This protein binds this small molecule.
Small molecule (SMILES): CCCCCCCCCCCC[N+](C)(C)CCCS(=O)(=O)O

Binding-site contacts:
Ligand atom O3S contacts residue PHE223 of chain 45.A at 3.9 Å.
Ligand atom C1 contacts residue TRP374 of chain 45.A at 3.6 Å (hydrophobic).
Ligand atom O1S contacts residue PHE223 of chain 45.A at 4.5 Å.
Ligand atom C12 contacts residue C151 of chain 45.D at 3.4 Å.
Ligand atom C16 contacts residue ASP229 of chain 45.A at 4.3 Å.
Ligand atom C11 contacts residue C151 of chain 45.D at 3.5 Å.
Ligand atom C13 contacts residue C151 of chain 45.D at 4.5 Å.
Ligand atom S1 contacts residue LYS215 of chain 45.A at 4.1 Å.
Ligand atom C2 contacts residue TRP374 of chain 45.A at 4.1 Å (hydrophobic).
Ligand atom C6 contacts residue C151 of chain 45.D at 4.2 Å.
Ligand atom O3S contacts residue GLY222 of chain 45.A at 2.9 Å (h-bond).
Ligand atom O2S contacts residue ARG224 of chain 45.A at 4.5 Å.
Ligand atom C9 contacts residue C151 of chain 45.D at 3.4 Å.
Ligand atom C7 contacts residue C151 of chain 45.D at 3.4 Å.
Ligand atom O1S contacts residue LYS215 of chain 45.A at 2.7 Å (salt-bridge).
Ligand atom C8 contacts residue C151 of chain 45.D at 3.7 Å.
Ligand atom O1S contacts residue GLY222 of chain 45.A at 2.3 Å (h-bond).
Ligand atom C3 contacts residue TRP374 of chain 45.A at 4.3 Å (hydrophobic).
Ligand atom C5 contacts residue C151 of chain 45.D at 4.0 Å.
Ligand atom O3S contacts residue ARG224 of chain 45.A at 2.9 Å (salt-bridge).
Ligand atom O1S contacts residue TRP374 of chain 45.A at 4.3 Å.
Ligand atom O2S contacts residue GLY222 of chain 45.A at 3.3 Å (h-bond).
Ligand atom S1 contacts residue GLY222 of chain 45.A at 3.0 Å (h-bond).
Ligand atom C10 contacts residue C151 of chain 45.D at 3.4 Å.
Ligand atom S1 contacts residue TRP374 of chain 45.A at 4.0 Å.
Ligand atom S1 contacts residue ARG224 of chain 45.A at 4.3 Å.
Ligand atom O3S contacts residue TRP374 of chain 45.A at 3.3 Å.

Sequence of chain 45.A:
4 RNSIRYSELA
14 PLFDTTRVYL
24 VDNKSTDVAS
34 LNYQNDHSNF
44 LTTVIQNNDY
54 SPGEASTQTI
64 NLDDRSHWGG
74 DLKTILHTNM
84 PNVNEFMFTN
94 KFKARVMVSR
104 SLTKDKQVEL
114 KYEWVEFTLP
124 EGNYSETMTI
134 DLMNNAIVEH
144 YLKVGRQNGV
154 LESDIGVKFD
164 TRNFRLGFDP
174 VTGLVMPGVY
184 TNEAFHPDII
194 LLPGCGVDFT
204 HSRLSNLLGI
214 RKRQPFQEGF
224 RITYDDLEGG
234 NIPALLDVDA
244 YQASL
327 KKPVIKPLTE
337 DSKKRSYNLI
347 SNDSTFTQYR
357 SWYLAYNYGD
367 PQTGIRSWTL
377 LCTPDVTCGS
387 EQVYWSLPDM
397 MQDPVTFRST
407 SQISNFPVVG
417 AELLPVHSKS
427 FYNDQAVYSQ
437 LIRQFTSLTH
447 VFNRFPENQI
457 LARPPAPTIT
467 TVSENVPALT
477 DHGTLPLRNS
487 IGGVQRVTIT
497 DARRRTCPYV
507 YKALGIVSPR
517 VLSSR